Sequence of chain 37.C:
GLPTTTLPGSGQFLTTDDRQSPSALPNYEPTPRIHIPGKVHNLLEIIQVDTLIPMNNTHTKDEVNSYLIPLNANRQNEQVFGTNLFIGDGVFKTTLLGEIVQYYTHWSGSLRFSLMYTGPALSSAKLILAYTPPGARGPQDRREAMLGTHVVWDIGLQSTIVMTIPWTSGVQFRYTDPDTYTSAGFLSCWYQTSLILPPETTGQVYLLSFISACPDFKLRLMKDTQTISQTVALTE

Sequence of chain 37.A:
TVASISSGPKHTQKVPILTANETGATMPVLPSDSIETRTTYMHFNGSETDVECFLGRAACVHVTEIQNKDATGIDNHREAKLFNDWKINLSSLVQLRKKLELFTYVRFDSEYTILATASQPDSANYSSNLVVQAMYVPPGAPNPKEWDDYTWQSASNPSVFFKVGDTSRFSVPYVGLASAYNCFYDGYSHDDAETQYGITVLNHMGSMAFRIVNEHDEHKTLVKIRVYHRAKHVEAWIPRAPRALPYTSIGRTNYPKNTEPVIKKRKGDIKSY

This protein binds this small molecule.
Small molecule (SMILES): Cc1cc(CCCCCCCOc2ccc(C3=N[C@@H](C)CO3)cc2)on1

Binding-site contacts:
Ligand atom C4C contacts residue TYR152 of chain 37.A at 3.8 Å (hydrophobic).
Ligand atom C1B contacts residue MET221 of chain 37.A at 3.8 Å (hydrophobic).
Ligand atom O1B contacts residue MET221 of chain 37.A at 3.4 Å.
Ligand atom C2C contacts residue VAL188 of chain 37.A at 3.2 Å (hydrophobic).
Ligand atom C5B contacts residue TYR197 of chain 37.A at 3.7 Å (hydrophobic).
Ligand atom C4 contacts residue PHE186 of chain 37.A at 3.6 Å (hydrophobic).
Ligand atom C3 contacts residue PHE186 of chain 37.A at 3.8 Å (hydrophobic).
Ligand atom C5 contacts residue TYR152 of chain 37.A at 3.8 Å (hydrophobic).
Ligand atom C4 contacts residue TYR152 of chain 37.A at 3.9 Å (hydrophobic).
Ligand atom C5C contacts residue TYR128 of chain 37.A at 3.5 Å (hydrophobic).
Ligand atom C6C contacts residue VAL191 of chain 37.A at 3.2 Å (hydrophobic).
Ligand atom N3A contacts residue ASN219 of chain 37.A at 3.0 Å (h-bond).
Ligand atom C3 contacts residue PRO174 of chain 37.A at 3.8 Å (hydrophobic).
Ligand atom C5C contacts residue ILE104 of chain 37.A at 3.8 Å (hydrophobic).
Ligand atom O1B contacts residue TYR128 of chain 37.A at 3.9 Å.
Ligand atom C7C contacts residue TYR128 of chain 37.A at 3.6 Å (hydrophobic).
Ligand atom C3C contacts residue VAL188 of chain 37.A at 3.3 Å (hydrophobic).
Ligand atom C31 contacts residue SER175 of chain 37.A at 3.6 Å.
Ligand atom C31 contacts residue PRO174 of chain 37.A at 3.4 Å (hydrophobic).
Ligand atom C6C contacts residue MET221 of chain 37.A at 3.7 Å (hydrophobic).
Ligand atom C3B contacts residue MET221 of chain 37.A at 3.8 Å (hydrophobic).
Ligand atom C3C contacts residue TYR128 of chain 37.A at 3.9 Å (hydrophobic).
Ligand atom C7C contacts residue TYR197 of chain 37.A at 3.8 Å (hydrophobic).
Ligand atom O1 contacts residue VAL188 of chain 37.A at 3.8 Å.
Ligand atom C4A contacts residue ASN219 of chain 37.A at 3.5 Å.
Ligand atom C6B contacts residue LEU106 of chain 37.A at 3.9 Å (hydrophobic).
Ligand atom C2B contacts residue MET221 of chain 37.A at 3.5 Å (hydrophobic).
Ligand atom O1 contacts residue TYR152 of chain 37.A at 3.9 Å.
Ligand atom O1 contacts residue ALA24 of chain 37.C at 3.6 Å.
Ligand atom C4 contacts residue MET224 of chain 37.A at 3.8 Å (hydrophobic).
Ligand atom N2 contacts residue ALA24 of chain 37.C at 3.4 Å.
Ligand atom C31 contacts residue ALA150 of chain 37.A at 3.5 Å (hydrophobic).
Ligand atom CM1 contacts residue SER107 of chain 37.A at 3.9 Å.
Ligand atom C4B contacts residue LEU106 of chain 37.A at 3.7 Å (hydrophobic).
Ligand atom C5B contacts residue LEU106 of chain 37.A at 3.5 Å (hydrophobic).
Ligand atom O1 contacts residue PHE186 of chain 37.A at 3.5 Å.
Ligand atom C31 contacts residue VAL176 of chain 37.A at 3.3 Å (hydrophobic).
Ligand atom N2 contacts residue PHE186 of chain 37.A at 3.7 Å.
Ligand atom C5 contacts residue PHE186 of chain 37.A at 3.5 Å (hydrophobic).
Ligand atom C6B contacts residue TYR197 of chain 37.A at 3.6 Å (hydrophobic).